Sequence of chain 15.A:
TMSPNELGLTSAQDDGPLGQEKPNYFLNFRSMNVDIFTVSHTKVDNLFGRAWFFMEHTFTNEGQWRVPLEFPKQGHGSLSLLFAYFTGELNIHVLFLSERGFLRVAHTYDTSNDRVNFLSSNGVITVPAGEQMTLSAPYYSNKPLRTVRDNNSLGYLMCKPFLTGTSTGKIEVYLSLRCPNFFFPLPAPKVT

Sequence of chain 13.B:
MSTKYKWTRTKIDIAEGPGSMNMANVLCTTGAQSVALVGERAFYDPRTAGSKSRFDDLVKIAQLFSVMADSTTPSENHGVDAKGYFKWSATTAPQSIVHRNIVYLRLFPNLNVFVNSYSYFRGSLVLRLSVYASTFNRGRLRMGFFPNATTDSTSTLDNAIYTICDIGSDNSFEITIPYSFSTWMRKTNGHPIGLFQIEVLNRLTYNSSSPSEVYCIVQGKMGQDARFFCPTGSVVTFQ

Sequence of chain 12.B:
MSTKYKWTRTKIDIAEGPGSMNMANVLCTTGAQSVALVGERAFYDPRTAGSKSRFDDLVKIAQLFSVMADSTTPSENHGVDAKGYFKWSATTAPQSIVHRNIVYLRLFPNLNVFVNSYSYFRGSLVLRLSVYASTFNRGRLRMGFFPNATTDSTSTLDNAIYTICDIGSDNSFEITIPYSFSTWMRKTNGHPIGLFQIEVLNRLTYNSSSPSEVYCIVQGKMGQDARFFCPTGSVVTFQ

The small molecule below binds the protein below.
Small molecule (SMILES): Nc1ncnc2c1ncn2[C@@H]1O[C@H](CO)[C@@H](O[P](=O)(O)OC[C@H]2O[C@@H](n3ccc(=O)[nH]c3=O)[C@H](O)[C@@H]2O[P](=O)(O)OC[C@H]2O[C@@H](n3ccc(=O)[nH]c3=O)[C@H](O)[C@@H]2O[P](=O)(O)OC[C@H]2O[C@@H](n3ccc(=O)[nH]c3=O)[C@H](O)[C@@H]2O[P](=O)(O)OC[C@H]2O[C@@H](n3ccc(=O)[nH]c3=O)[C@H](O)[C@@H]2O[P](=O)(O)OC[C@H]2O[C@@H](n3ccc(=O)[nH]c3=O)[C@H](O)[C@@H]2O)[C@H]1O

Sequence of chain 15.B:
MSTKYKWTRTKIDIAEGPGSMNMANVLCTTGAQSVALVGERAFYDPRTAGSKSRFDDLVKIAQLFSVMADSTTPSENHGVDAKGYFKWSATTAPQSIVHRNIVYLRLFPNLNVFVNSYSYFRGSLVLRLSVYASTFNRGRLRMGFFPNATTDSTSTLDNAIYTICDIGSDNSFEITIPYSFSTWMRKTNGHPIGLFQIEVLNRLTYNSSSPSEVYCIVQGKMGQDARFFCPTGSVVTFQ

Binding-site contacts:
Ligand atom O4' contacts residue ARG68 of chain 15.B at 3.0 Å (salt-bridge).
Ligand atom C2 contacts residue TRP21 of chain 13.B at 3.2 Å (hydrophobic).
Ligand atom OP2 contacts residue ARG202 of chain 15.A at 3.6 Å.
Ligand atom C4 contacts residue TRP21 of chain 13.B at 3.7 Å (hydrophobic).
Ligand atom OP1 contacts residue TYR19 of chain 12.B at 3.6 Å (h-bond).
Ligand atom OP2 contacts residue THR17 of chain 13.B at 3.5 Å.
Ligand atom N1 contacts residue ARG68 of chain 15.B at 3.9 Å.
Ligand atom C2' contacts residue ARG55 of chain 15.B at 3.4 Å.
Ligand atom O2' contacts residue CYS203 of chain 15.A at 3.3 Å (h-bond).
Ligand atom C2 contacts residue ARG55 of chain 15.B at 3.1 Å.
Ligand atom O2' contacts residue ARG55 of chain 15.B at 3.8 Å.
Ligand atom O2' contacts residue THR17 of chain 13.B at 2.8 Å.
Ligand atom O2' contacts residue TYR19 of chain 12.B at 3.7 Å.
Ligand atom N1 contacts residue ALA56 of chain 15.B at 3.2 Å (h-bond).
Ligand atom O4 contacts residue TRP21 of chain 13.B at 3.4 Å.
Ligand atom N6 contacts residue TYR58 of chain 15.B at 3.5 Å (h-bond).
Ligand atom O3' contacts residue TYR19 of chain 12.B at 3.0 Å (h-bond).
Ligand atom N1 contacts residue TRP21 of chain 13.B at 3.8 Å.
Ligand atom C2' contacts residue THR17 of chain 13.B at 3.7 Å.
Ligand atom P contacts residue THR17 of chain 13.B at 3.9 Å.
Ligand atom O2 contacts residue TYR58 of chain 15.B at 3.6 Å.
Ligand atom O2' contacts residue LEU41 of chain 15.B at 3.8 Å.
Ligand atom P contacts residue TYR19 of chain 12.B at 4.0 Å.
Ligand atom N3 contacts residue TRP21 of chain 13.B at 3.2 Å.
Ligand atom C2 contacts residue ALA56 of chain 15.B at 3.8 Å (hydrophobic).
Ligand atom O2' contacts residue THR44 of chain 15.B at 3.9 Å.
Ligand atom OP2 contacts residue ARG55 of chain 15.B at 2.9 Å (salt-bridge).
Ligand atom N1 contacts residue TYR58 of chain 15.B at 3.5 Å.
Ligand atom C1' contacts residue TRP21 of chain 13.B at 3.9 Å (hydrophobic).
Ligand atom C1' contacts residue ARG68 of chain 15.B at 3.8 Å.
Ligand atom C6 contacts residue TYR58 of chain 15.B at 3.8 Å (hydrophobic).
Ligand atom C2 contacts residue TYR58 of chain 15.B at 3.8 Å (hydrophobic).
Ligand atom C4' contacts residue TYR19 of chain 12.B at 3.8 Å (hydrophobic).
Ligand atom N3 contacts residue ARG55 of chain 15.B at 3.2 Å (salt-bridge).
Ligand atom O4' contacts residue ARG202 of chain 15.A at 3.9 Å.
Ligand atom O2' contacts residue ARG55 of chain 15.B at 3.1 Å (salt-bridge).
Ligand atom O2 contacts residue TRP21 of chain 13.B at 2.9 Å.
Ligand atom OP1 contacts residue THR17 of chain 13.B at 3.7 Å.
Ligand atom C5' contacts residue ARG202 of chain 15.A at 3.9 Å.
Ligand atom OP1 contacts residue MET15 of chain 13.B at 3.1 Å.